Sequence of chain 1.C:
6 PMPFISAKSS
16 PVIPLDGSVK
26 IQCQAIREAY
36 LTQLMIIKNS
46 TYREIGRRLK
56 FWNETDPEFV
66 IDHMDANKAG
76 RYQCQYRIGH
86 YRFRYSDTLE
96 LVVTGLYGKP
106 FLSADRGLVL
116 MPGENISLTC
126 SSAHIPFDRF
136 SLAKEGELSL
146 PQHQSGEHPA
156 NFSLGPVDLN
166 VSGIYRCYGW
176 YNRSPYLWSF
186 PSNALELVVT

A small-molecule ligand and the protein it binds are described below.
Small molecule (SMILES): CC(=O)N[C@H]1[C@@H](O[C@H]2[C@H](O)[C@@H](NC(C)=O)CO[C@@H]2CO)O[C@H](CO)[C@@H](O[C@@H]2O[C@H](CO)[C@@H](O)[C@H](O)[C@@H]2O)[C@@H]1O

Binding-site contacts:
Ligand atom O5 contacts residue ASN120 of chain 1.C at 2.4 Å (h-bond).
Ligand atom C2 contacts residue ASN120 of chain 1.C at 2.5 Å.
Ligand atom C8 contacts residue ASN120 of chain 1.C at 3.4 Å.
Ligand atom C5 contacts residue ASN120 of chain 1.C at 3.7 Å.
Ligand atom N2 contacts residue ASN120 of chain 1.C at 2.7 Å (h-bond).
Ligand atom C1 contacts residue ASN120 of chain 1.C at 1.5 Å.
Ligand atom C4 contacts residue ASN120 of chain 1.C at 4.3 Å.
Ligand atom C7 contacts residue ASN120 of chain 1.C at 3.6 Å.
Ligand atom C3 contacts residue ASN120 of chain 1.C at 3.8 Å.